The small molecule below binds the protein below.
Small molecule (SMILES): CCC(CC)[C@H](NC(C)=O)[C@@H]1[C@H](O)[C@@H](C(=O)O)C[C@H]1NC(=N)N

Binding-site contacts:
Ligand atom C6 contacts residue ARG290 of chain 3.A at 3.5 Å.
Ligand atom C26 contacts residue TRP98 of chain 3.A at 3.8 Å (hydrophobic).
Ligand atom C3 contacts residue GLU197 of chain 3.A at 3.8 Å.
Ligand atom C5 contacts residue TYR324 of chain 3.A at 3.5 Å (hydrophobic).
Ligand atom N30 contacts residue ARG75 of chain 3.A at 3.8 Å.
Ligand atom O7 contacts residue ARG212 of chain 3.A at 3.2 Å (salt-bridge).
Ligand atom O7 contacts residue ARG290 of chain 3.A at 2.7 Å (salt-bridge).
Ligand atom C4 contacts residue ASP70 of chain 3.A at 3.8 Å.
Ligand atom O7 contacts residue TYR324 of chain 3.A at 3.4 Å (h-bond).
Ligand atom C38 contacts residue ARG212 of chain 3.A at 3.8 Å.
Ligand atom C6 contacts residue TYR324 of chain 3.A at 3.0 Å (hydrophobic).
Ligand atom O8 contacts residue ARG37 of chain 3.A at 2.7 Å (salt-bridge).
Ligand atom N30 contacts residue ASP70 of chain 3.A at 3.3 Å (salt-bridge).
Ligand atom N27 contacts residue GLU38 of chain 3.A at 3.9 Å.
Ligand atom C37 contacts residue GLU197 of chain 3.A at 3.8 Å.
Ligand atom C26 contacts residue GLU38 of chain 3.A at 3.7 Å.
Ligand atom N30 contacts residue TRP98 of chain 3.A at 3.9 Å.
Ligand atom C2 contacts residue ASP70 of chain 3.A at 3.5 Å.
Ligand atom C3 contacts residue TYR324 of chain 3.A at 3.5 Å (hydrophobic).
Ligand atom N27 contacts residue LEU53 of chain 3.A at 3.7 Å.
Ligand atom C1 contacts residue ASP70 of chain 3.A at 3.4 Å.
Ligand atom C1 contacts residue GLU38 of chain 3.A at 3.4 Å.
Ligand atom C1 contacts residue ARG37 of chain 3.A at 3.8 Å.
Ligand atom C5 contacts residue ASP70 of chain 3.A at 3.8 Å.
Ligand atom N27 contacts residue GLU147 of chain 3.A at 2.9 Å (salt-bridge).
Ligand atom O14 contacts residue ASP70 of chain 3.A at 3.8 Å.
Ligand atom O14 contacts residue ARG71 of chain 3.A at 2.9 Å (salt-bridge).
Ligand atom O8 contacts residue ARG290 of chain 3.A at 2.7 Å (salt-bridge).
Ligand atom C38 contacts residue GLU196 of chain 3.A at 3.6 Å.
Ligand atom N30 contacts residue GLU38 of chain 3.A at 3.6 Å.
Ligand atom C2 contacts residue TYR324 of chain 3.A at 3.9 Å (hydrophobic).
Ligand atom C36 contacts residue ARG144 of chain 3.A at 3.9 Å.
Ligand atom O9 contacts residue ASP70 of chain 3.A at 3.0 Å (salt-bridge).
Ligand atom N27 contacts residue TRP98 of chain 3.A at 2.8 Å (h-bond).
Ligand atom C1 contacts residue TYR324 of chain 3.A at 3.3 Å (hydrophobic).
Ligand atom N25 contacts residue GLU38 of chain 3.A at 3.9 Å.
Ligand atom C4 contacts residue TYR324 of chain 3.A at 3.7 Å (hydrophobic).
Ligand atom O8 contacts residue TYR324 of chain 3.A at 3.6 Å (h-bond).
Ligand atom C6 contacts residue ARG37 of chain 3.A at 3.8 Å.
Ligand atom C15 contacts residue TRP98 of chain 3.A at 3.7 Å (hydrophobic).

Sequence of chain 3.A:
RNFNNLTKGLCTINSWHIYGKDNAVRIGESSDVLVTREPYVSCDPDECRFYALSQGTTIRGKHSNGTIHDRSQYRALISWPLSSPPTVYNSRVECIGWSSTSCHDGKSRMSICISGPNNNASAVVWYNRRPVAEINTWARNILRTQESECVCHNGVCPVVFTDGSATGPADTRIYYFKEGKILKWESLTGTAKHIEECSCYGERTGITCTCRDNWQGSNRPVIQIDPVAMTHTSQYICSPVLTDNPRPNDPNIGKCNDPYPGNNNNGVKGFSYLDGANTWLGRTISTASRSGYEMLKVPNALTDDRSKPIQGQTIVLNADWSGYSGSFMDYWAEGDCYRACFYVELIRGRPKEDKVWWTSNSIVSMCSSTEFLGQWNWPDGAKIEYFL